Sequence of chain 3.D:
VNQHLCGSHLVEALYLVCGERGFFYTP

Binding-site contacts:
Ligand atom CD2 contacts residue LEU16 of chain 2.C at 4.3 Å (hydrophobic).
Ligand atom CA contacts residue CYS11 of chain 2.C at 3.3 Å (hydrophobic).
Ligand atom CB contacts residue LEU13 of chain 2.C at 4.3 Å (hydrophobic).
Ligand atom CZ2 contacts residue HIS5 of chain 3.D at 3.9 Å.
Ligand atom CG contacts residue HIS5 of chain 3.D at 3.5 Å.
Ligand atom CE2 contacts residue HIS5 of chain 3.D at 3.6 Å.
Ligand atom NZ contacts residue CYS11 of chain 2.C at 3.4 Å (h-bond).
Ligand atom CZ3 contacts residue LEU11 of chain 2.D at 4.2 Å (hydrophobic).
Ligand atom CA contacts residue HIS5 of chain 3.D at 3.8 Å.
Ligand atom CH2 contacts residue CYS6 of chain 2.C at 4.0 Å (hydrophobic).
Ligand atom CZ3 contacts residue CYS6 of chain 2.C at 3.5 Å (hydrophobic).
Ligand atom CD2 contacts residue HIS5 of chain 3.D at 3.6 Å.
Ligand atom OH contacts residue LEU11 of chain 2.D at 4.2 Å.
Ligand atom CE3 contacts residue HIS5 of chain 3.D at 4.3 Å.
Ligand atom CZ2 contacts residue LEU6 of chain 3.D at 4.0 Å (hydrophobic).
Ligand atom NE1 contacts residue LEU17 of chain 3.B at 4.3 Å.
Ligand atom NE1 contacts residue HIS5 of chain 3.D at 3.5 Å (h-bond).
Ligand atom NZ contacts residue GLU21 of chain 3.B at 3.4 Å (salt-bridge).
Ligand atom NZ contacts residue SER12 of chain 2.C at 3.9 Å.
Ligand atom CG contacts residue LEU16 of chain 2.C at 4.0 Å (hydrophobic).
Ligand atom CD1 contacts residue LEU17 of chain 3.B at 3.4 Å (hydrophobic).
Ligand atom OH contacts residue SER9 of chain 2.C at 3.8 Å.
Ligand atom CA contacts residue GLU21 of chain 3.B at 4.0 Å.
Ligand atom OH contacts residue ILE10 of chain 2.C at 4.0 Å.
Ligand atom CE3 contacts residue CYS11 of chain 2.C at 3.7 Å (hydrophobic).
Ligand atom OH contacts residue CYS6 of chain 2.C at 2.4 Å (h-bond).
Ligand atom CB contacts residue HIS5 of chain 3.D at 4.2 Å.
Ligand atom CB contacts residue LEU17 of chain 3.B at 3.9 Å (hydrophobic).
Ligand atom CZ2 contacts residue HIS10 of chain 2.D at 4.3 Å.
Ligand atom OH contacts residue CYS11 of chain 2.C at 3.2 Å (h-bond).
Ligand atom NZ contacts residue LEU17 of chain 3.B at 3.8 Å.
Ligand atom CA contacts residue LEU17 of chain 3.B at 3.8 Å (hydrophobic).
Ligand atom CZ3 contacts residue CYS11 of chain 2.C at 3.9 Å (hydrophobic).
Ligand atom CH2 contacts residue LEU6 of chain 3.D at 4.2 Å (hydrophobic).
Ligand atom NZ contacts residue LEU13 of chain 2.C at 4.2 Å.
Ligand atom CB contacts residue CYS11 of chain 2.C at 3.6 Å (hydrophobic).
Ligand atom CB contacts residue LEU16 of chain 2.C at 3.8 Å (hydrophobic).
Ligand atom CG contacts residue LEU17 of chain 3.B at 3.9 Å (hydrophobic).
Ligand atom CD1 contacts residue HIS5 of chain 3.D at 3.4 Å.
Ligand atom CH2 contacts residue LEU11 of chain 2.D at 4.0 Å (hydrophobic).

Sequence of chain 2.C:
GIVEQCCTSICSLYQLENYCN

Sequence of chain 2.D:
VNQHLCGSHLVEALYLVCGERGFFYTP

This protein binds this small molecule.
Small molecule (SMILES): NCCc1c[nH]c2ccc(O)cc12

Sequence of chain 3.B:
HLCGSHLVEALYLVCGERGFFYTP